Binding-site contacts:
Ligand atom C5 contacts residue ILE145 of chain 1.A at 3.7 Å (hydrophobic).
Ligand atom O5 contacts residue ASP175 of chain 1.A at 3.3 Å (salt-bridge).
Ligand atom C6 contacts residue LYS147 of chain 1.A at 4.0 Å.
Ligand atom O10 contacts residue GLY337 of chain 1.A at 2.7 Å (h-bond).
Ligand atom O8 contacts residue GLY359 of chain 1.A at 3.7 Å.
Ligand atom O5 contacts residue MG1 of chain 1.C at 2.0 Å.
Ligand atom C1 contacts residue ALA336 of chain 1.A at 4.0 Å (hydrophobic).
Ligand atom C4 contacts residue MG1 of chain 1.C at 2.8 Å.
Ligand atom P contacts residue GLY337 of chain 1.A at 4.0 Å.
Ligand atom C5 contacts residue KCX173 of chain 1.A at 3.9 Å.
Ligand atom C1 contacts residue SER335 of chain 1.A at 3.8 Å.
Ligand atom P contacts residue GLY360 of chain 1.A at 3.8 Å.
Ligand atom C6 contacts residue ILE145 of chain 1.A at 3.8 Å (hydrophobic).
Ligand atom O7 contacts residue LYS147 of chain 1.A at 3.3 Å (salt-bridge).
Ligand atom O7 contacts residue LYS98 of chain 1.B at 3.8 Å.
Ligand atom C2 contacts residue SER335 of chain 1.A at 3.9 Å.
Ligand atom C3 contacts residue LYS98 of chain 1.B at 3.7 Å.
Ligand atom O4 contacts residue KCX173 of chain 1.A at 3.1 Å (h-bond).
Ligand atom O9 contacts residue GLY360 of chain 1.A at 3.9 Å.
Ligand atom O4 contacts residue MG1 of chain 1.C at 2.2 Å.
Ligand atom C6 contacts residue LYS98 of chain 1.B at 3.4 Å.
Ligand atom C5 contacts residue MG1 of chain 1.C at 2.7 Å.
Ligand atom C4 contacts residue KCX173 of chain 1.A at 3.6 Å.
Ligand atom O10 contacts residue ALA336 of chain 1.A at 3.5 Å.
Ligand atom O4 contacts residue GLU176 of chain 1.A at 3.0 Å (salt-bridge).
Ligand atom O5 contacts residue ILE145 of chain 1.A at 3.5 Å.
Ligand atom O9 contacts residue ALA358 of chain 1.A at 3.6 Å.
Ligand atom O8 contacts residue GLY360 of chain 1.A at 2.8 Å (h-bond).
Ligand atom C5 contacts residue LYS147 of chain 1.A at 3.9 Å.
Ligand atom C2 contacts residue HIS264 of chain 1.A at 4.0 Å.
Ligand atom C4 contacts residue LYS98 of chain 1.B at 3.9 Å.
Ligand atom O7 contacts residue ILE145 of chain 1.A at 3.8 Å.
Ligand atom O5 contacts residue LYS147 of chain 1.A at 2.9 Å (salt-bridge).
Ligand atom P contacts residue GLY359 of chain 1.A at 3.8 Å.
Ligand atom O9 contacts residue GLY359 of chain 1.A at 2.8 Å (h-bond).
Ligand atom C5 contacts residue LYS98 of chain 1.B at 3.6 Å.
Ligand atom O5 contacts residue KCX173 of chain 1.A at 3.0 Å (h-bond).
Ligand atom O9 contacts residue GLY337 of chain 1.A at 3.9 Å.
Ligand atom C4 contacts residue HIS264 of chain 1.A at 3.9 Å.
Ligand atom O4 contacts residue HIS264 of chain 1.A at 2.8 Å (h-bond).

Sequence of chain 1.B:
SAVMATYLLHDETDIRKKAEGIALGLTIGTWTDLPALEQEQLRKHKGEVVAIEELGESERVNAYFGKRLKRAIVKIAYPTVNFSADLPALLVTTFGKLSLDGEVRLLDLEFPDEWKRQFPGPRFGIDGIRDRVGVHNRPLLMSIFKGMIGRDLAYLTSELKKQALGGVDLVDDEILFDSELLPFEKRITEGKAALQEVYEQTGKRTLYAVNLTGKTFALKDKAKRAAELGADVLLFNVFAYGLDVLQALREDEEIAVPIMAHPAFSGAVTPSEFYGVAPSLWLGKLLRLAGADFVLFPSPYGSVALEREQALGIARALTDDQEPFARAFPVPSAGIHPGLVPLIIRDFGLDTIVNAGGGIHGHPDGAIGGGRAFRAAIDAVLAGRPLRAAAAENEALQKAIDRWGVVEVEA

Sequence of chain 1.A:
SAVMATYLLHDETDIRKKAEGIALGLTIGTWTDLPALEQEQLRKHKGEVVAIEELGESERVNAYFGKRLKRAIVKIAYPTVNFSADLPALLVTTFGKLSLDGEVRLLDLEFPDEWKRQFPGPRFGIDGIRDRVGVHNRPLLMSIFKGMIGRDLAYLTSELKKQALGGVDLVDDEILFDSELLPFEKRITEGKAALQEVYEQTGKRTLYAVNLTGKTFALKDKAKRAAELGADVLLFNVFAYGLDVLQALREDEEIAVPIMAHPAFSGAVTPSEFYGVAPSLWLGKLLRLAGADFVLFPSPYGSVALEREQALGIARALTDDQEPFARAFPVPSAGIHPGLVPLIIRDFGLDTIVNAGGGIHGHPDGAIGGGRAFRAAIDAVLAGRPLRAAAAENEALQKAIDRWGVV

This protein binds this small molecule.
Small molecule (SMILES): CCCC(=O)/C(O)=C/OP(=O)(O)O